Sequence of chain 1.A:
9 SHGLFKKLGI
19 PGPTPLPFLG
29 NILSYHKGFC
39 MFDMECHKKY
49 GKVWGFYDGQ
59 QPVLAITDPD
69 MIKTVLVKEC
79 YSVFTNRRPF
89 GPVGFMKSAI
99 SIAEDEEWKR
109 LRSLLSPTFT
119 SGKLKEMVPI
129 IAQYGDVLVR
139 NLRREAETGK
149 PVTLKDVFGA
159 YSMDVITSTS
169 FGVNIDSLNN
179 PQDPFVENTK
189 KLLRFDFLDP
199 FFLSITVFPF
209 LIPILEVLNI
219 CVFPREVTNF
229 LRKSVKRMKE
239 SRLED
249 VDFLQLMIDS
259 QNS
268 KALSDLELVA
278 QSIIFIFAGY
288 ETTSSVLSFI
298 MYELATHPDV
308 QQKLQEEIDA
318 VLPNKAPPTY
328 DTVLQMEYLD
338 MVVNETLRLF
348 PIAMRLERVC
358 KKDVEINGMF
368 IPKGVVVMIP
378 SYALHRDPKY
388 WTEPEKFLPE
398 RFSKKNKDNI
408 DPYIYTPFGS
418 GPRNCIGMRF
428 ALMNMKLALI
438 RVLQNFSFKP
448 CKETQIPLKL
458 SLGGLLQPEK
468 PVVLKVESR

Binding-site contacts:
Ligand atom C03 contacts residue GLU354 of chain 1.A at 3.4 Å.
Ligand atom C18 contacts residue ILE100 of chain 1.A at 3.7 Å (hydrophobic).
Ligand atom C16 contacts residue SER99 of chain 1.A at 3.4 Å.
Ligand atom O21 contacts residue SER99 of chain 1.A at 3.9 Å.
Ligand atom C01 contacts residue ARG352 of chain 1.A at 3.8 Å.
Ligand atom C04 contacts residue ARG352 of chain 1.A at 3.9 Å.
Ligand atom O21 contacts residue HEM1 of chain 1.B at 4.0 Å.
Ligand atom S11 contacts residue ARG85 of chain 1.A at 4.3 Å.
Ligand atom C29 contacts residue ALA285 of chain 1.A at 3.5 Å (hydrophobic).
Ligand atom C18 contacts residue PHE284 of chain 1.A at 4.1 Å (hydrophobic).
Ligand atom C19 contacts residue SER99 of chain 1.A at 3.6 Å.
Ligand atom C23 contacts residue PHE284 of chain 1.A at 3.6 Å (hydrophobic).
Ligand atom C03 contacts residue PHE195 of chain 1.A at 4.1 Å (hydrophobic).
Ligand atom C06 contacts residue ALA350 of chain 1.A at 4.3 Å (hydrophobic).
Ligand atom C27 contacts residue THR289 of chain 1.A at 4.1 Å.
Ligand atom N08 contacts residue ALA350 of chain 1.A at 3.7 Å.
Ligand atom C26 contacts residue THR289 of chain 1.A at 3.6 Å.
Ligand atom C19 contacts residue ILE281 of chain 1.A at 3.6 Å (hydrophobic).
Ligand atom C27 contacts residue HEM1 of chain 1.B at 3.1 Å.
Ligand atom C02 contacts residue GLU354 of chain 1.A at 3.8 Å.
Ligand atom C17 contacts residue PHE88 of chain 1.A at 3.7 Å (hydrophobic).
Ligand atom C19 contacts residue PHE284 of chain 1.A at 3.3 Å (hydrophobic).
Ligand atom C01 contacts residue GLU354 of chain 1.A at 3.6 Å.
Ligand atom C29 contacts residue HEM1 of chain 1.B at 3.2 Å.
Ligand atom C18 contacts residue PHE193 of chain 1.A at 4.2 Å (hydrophobic).
Ligand atom C25 contacts residue THR289 of chain 1.A at 4.1 Å.
Ligand atom C16 contacts residue ILE100 of chain 1.A at 3.5 Å (hydrophobic).
Ligand atom C04 contacts residue GLU354 of chain 1.A at 3.2 Å.
Ligand atom C15 contacts residue SER99 of chain 1.A at 3.3 Å.
Ligand atom O05 contacts residue ALA350 of chain 1.A at 4.1 Å.
Ligand atom C23 contacts residue ALA285 of chain 1.A at 3.6 Å (hydrophobic).
Ligand atom N22 contacts residue PHE284 of chain 1.A at 3.2 Å.
Ligand atom C12 contacts residue ARG85 of chain 1.A at 4.2 Å.
Ligand atom S11 contacts residue HEM1 of chain 1.B at 4.2 Å.
Ligand atom C24 contacts residue ALA285 of chain 1.A at 3.7 Å (hydrophobic).
Ligand atom N14 contacts residue PHE284 of chain 1.A at 4.3 Å.
Ligand atom N28 contacts residue HEM1 of chain 1.B at 2.3 Å.
Ligand atom C17 contacts residue ILE100 of chain 1.A at 3.5 Å (hydrophobic).
Ligand atom C19 contacts residue ILE100 of chain 1.A at 4.2 Å (hydrophobic).
Ligand atom C18 contacts residue PHE88 of chain 1.A at 3.8 Å (hydrophobic).

A protein and the small-molecule ligand that binds it are described below.
Small molecule (SMILES): CC(C)(C)OC(=O)NCCSC[C@H](NC1CCCC1)C(=O)NCc1cccnc1